Sequence of chain 1.M:
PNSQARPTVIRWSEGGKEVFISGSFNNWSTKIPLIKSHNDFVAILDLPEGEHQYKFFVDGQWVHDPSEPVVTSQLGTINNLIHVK

Binding-site contacts:
Ligand atom O4 contacts residue TRP67 of chain 1.M at 3.5 Å.
Ligand atom O6 contacts residue SER34 of chain 1.M at 3.7 Å.
Ligand atom O3 contacts residue GLN79 of chain 1.M at 3.4 Å (h-bond).
Ligand atom C6 contacts residue TRP67 of chain 1.M at 3.6 Å (hydrophobic).
Ligand atom O2 contacts residue LYS60 of chain 1.M at 3.9 Å.
Ligand atom C6 contacts residue SER27 of chain 1.M at 3.8 Å.
Ligand atom C4 contacts residue TRP33 of chain 1.M at 3.8 Å (hydrophobic).
Ligand atom O2 contacts residue THR82 of chain 1.M at 2.8 Å (h-bond).
Ligand atom C4 contacts residue TRP67 of chain 1.M at 3.8 Å (hydrophobic).
Ligand atom O4 contacts residue THR82 of chain 1.M at 3.9 Å.
Ligand atom O5 contacts residue TRP67 of chain 1.M at 3.5 Å.
Ligand atom O3 contacts residue LEU80 of chain 1.M at 3.6 Å.
Ligand atom O3 contacts residue TRP33 of chain 1.M at 3.9 Å.
Ligand atom C3 contacts residue LEU80 of chain 1.M at 4.0 Å (hydrophobic).
Ligand atom O5 contacts residue TRP33 of chain 1.M at 3.1 Å (h-bond).
Ligand atom O2 contacts residue GLN79 of chain 1.M at 3.5 Å.
Ligand atom O4 contacts residue LYS36 of chain 1.M at 3.4 Å.
Ligand atom C3 contacts residue THR82 of chain 1.M at 3.2 Å.
Ligand atom C2 contacts residue ASN84 of chain 1.M at 3.3 Å.
Ligand atom O3 contacts residue LYS60 of chain 1.M at 2.8 Å (salt-bridge).
Ligand atom O2 contacts residue TRP33 of chain 1.M at 3.9 Å.
Ligand atom O3 contacts residue ASN84 of chain 1.M at 2.9 Å (h-bond).
Ligand atom O6 contacts residue THR35 of chain 1.M at 3.8 Å.
Ligand atom O6 contacts residue TRP33 of chain 1.M at 2.5 Å (h-bond).
Ligand atom C2 contacts residue TRP33 of chain 1.M at 3.7 Å (hydrophobic).
Ligand atom O3 contacts residue THR82 of chain 1.M at 3.2 Å (h-bond).
Ligand atom O2 contacts residue ASN84 of chain 1.M at 2.6 Å (h-bond).
Ligand atom C2 contacts residue TRP67 of chain 1.M at 3.8 Å (hydrophobic).
Ligand atom C3 contacts residue ASN84 of chain 1.M at 3.9 Å.
Ligand atom O4 contacts residue LEU80 of chain 1.M at 3.6 Å.
Ligand atom C6 contacts residue TRP33 of chain 1.M at 3.4 Å (hydrophobic).
Ligand atom O6 contacts residue SER27 of chain 1.M at 4.0 Å.
Ligand atom C5 contacts residue TRP33 of chain 1.M at 3.8 Å (hydrophobic).
Ligand atom C3 contacts residue GLN79 of chain 1.M at 4.0 Å.
Ligand atom C1 contacts residue TRP33 of chain 1.M at 3.6 Å (hydrophobic).
Ligand atom C5 contacts residue TRP67 of chain 1.M at 3.9 Å (hydrophobic).
Ligand atom O3 contacts residue SER78 of chain 1.M at 3.3 Å.
Ligand atom C2 contacts residue THR82 of chain 1.M at 3.6 Å.
Ligand atom O3 contacts residue TRP67 of chain 1.M at 3.9 Å.
Ligand atom O2 contacts residue SER78 of chain 1.M at 3.5 Å.

The small molecule below binds the protein below.
Small molecule (SMILES): OC[C@H]1O[C@H](OC[C@H]2O[C@@H]3O[C@H]4[C@H](O)[C@@H](O)[C@@H](O[C@H]5[C@H](O)[C@@H](O)[C@@H](O[C@H]6[C@H](O)[C@@H](O)[C@@H](O[C@H]7[C@H](O)[C@@H](O)[C@@H](O[C@H]8[C@H](O)[C@@H](O)[C@@H](O[C@H]9[C@H](O)[C@@H](O)[C@@H](O[C@H]2[C@H](O)[C@H]3O)O[C@@H]9CO)O[C@@H]8CO)O[C@@H]7CO)O[C@@H]6CO)O[C@@H]5CO)O[C@@H]4CO)[C@H](O)[C@@H](O)[C@@H]1O